This small molecule binds to this protein.
Small molecule (SMILES): CCCCCCO[C@@H]1O[C@H](CO)[C@H](O)[C@H](O[C@H]2O[C@H](CO)[C@H](O)[C@H](O)[C@H]2O)[C@H]1O[C@@H]1O[C@@H](C)[C@@H](O)[C@@H](O)[C@@H]1O

Binding-site contacts:
Ligand atom C6 contacts residue THR188 of chain 1.A at 3.5 Å.
Ligand atom O3 contacts residue MET209 of chain 1.A at 3.8 Å.
Ligand atom O5 contacts residue MET209 of chain 1.A at 3.3 Å.
Ligand atom C6 contacts residue PRO177 of chain 1.A at 4.0 Å (hydrophobic).
Ligand atom C5 contacts residue TRP243 of chain 1.A at 3.8 Å (hydrophobic).
Ligand atom O3 contacts residue ASP269 of chain 1.A at 4.0 Å.
Ligand atom C6 contacts residue TRP243 of chain 1.A at 3.5 Å (hydrophobic).
Ligand atom C2 contacts residue HIS176 of chain 1.A at 3.8 Å.
Ligand atom O5 contacts residue TRP243 of chain 1.A at 3.5 Å.
Ligand atom C4 contacts residue ASP269 of chain 1.A at 3.4 Å.
Ligand atom C5A contacts residue LEU272 of chain 1.A at 3.8 Å (hydrophobic).
Ligand atom O4 contacts residue ASP269 of chain 1.A at 2.7 Å (salt-bridge).
Ligand atom C2 contacts residue MET209 of chain 1.A at 4.0 Å (hydrophobic).
Ligand atom O6 contacts residue PHE179 of chain 1.A at 3.5 Å.
Ligand atom C4 contacts residue GLU246 of chain 1.A at 3.5 Å.
Ligand atom C4 contacts residue HIS176 of chain 1.A at 3.9 Å.
Ligand atom C1 contacts residue MET209 of chain 1.A at 3.9 Å (hydrophobic).
Ligand atom C6 contacts residue TYR207 of chain 1.A at 3.8 Å (hydrophobic).
Ligand atom C5 contacts residue HIS176 of chain 1.A at 3.8 Å.
Ligand atom O1 contacts residue SER178 of chain 1.A at 3.8 Å.
Ligand atom O1 contacts residue HIS176 of chain 1.A at 3.5 Å.
Ligand atom O4 contacts residue GLU246 of chain 1.A at 2.8 Å (salt-bridge).
Ligand atom O4 contacts residue MET209 of chain 1.A at 3.7 Å.
Ligand atom C4 contacts residue LEU272 of chain 1.A at 4.0 Å (hydrophobic).
Ligand atom C1 contacts residue HIS176 of chain 1.A at 3.8 Å.
Ligand atom O4 contacts residue HIS176 of chain 1.A at 2.9 Å (h-bond).
Ligand atom O5 contacts residue HIS176 of chain 1.A at 3.1 Å (h-bond).
Ligand atom O6 contacts residue TRP243 of chain 1.A at 3.3 Å.
Ligand atom O6 contacts residue THR188 of chain 1.A at 2.8 Å (h-bond).
Ligand atom C8 contacts residue SER178 of chain 1.A at 3.5 Å.
Ligand atom C3 contacts residue TRP243 of chain 1.A at 4.0 Å (hydrophobic).
Ligand atom C6 contacts residue SER178 of chain 1.A at 4.0 Å.
Ligand atom C7 contacts residue SER178 of chain 1.A at 3.5 Å.
Ligand atom O2 contacts residue MET209 of chain 1.A at 3.7 Å.
Ligand atom C6 contacts residue GLU246 of chain 1.A at 3.4 Å.
Ligand atom C6 contacts residue LEU272 of chain 1.A at 4.0 Å (hydrophobic).
Ligand atom C4 contacts residue TRP243 of chain 1.A at 3.8 Å (hydrophobic).
Ligand atom C6 contacts residue HIS176 of chain 1.A at 4.0 Å.
Ligand atom O6 contacts residue TRP243 of chain 1.A at 3.4 Å (h-bond).
Ligand atom O3 contacts residue ASP154 of chain 1.A at 4.0 Å.

Sequence of chain 1.A:
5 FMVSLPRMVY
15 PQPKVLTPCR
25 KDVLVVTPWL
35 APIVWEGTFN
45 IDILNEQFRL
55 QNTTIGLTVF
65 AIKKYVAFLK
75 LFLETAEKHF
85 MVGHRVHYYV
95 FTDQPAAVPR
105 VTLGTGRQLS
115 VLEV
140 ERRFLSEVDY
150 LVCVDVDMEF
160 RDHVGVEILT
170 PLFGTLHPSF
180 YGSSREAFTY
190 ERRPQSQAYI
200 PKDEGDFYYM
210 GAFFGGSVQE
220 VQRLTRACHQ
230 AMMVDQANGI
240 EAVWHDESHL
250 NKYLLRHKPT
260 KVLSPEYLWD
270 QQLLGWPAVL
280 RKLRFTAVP